Sequence of chain 1.A:
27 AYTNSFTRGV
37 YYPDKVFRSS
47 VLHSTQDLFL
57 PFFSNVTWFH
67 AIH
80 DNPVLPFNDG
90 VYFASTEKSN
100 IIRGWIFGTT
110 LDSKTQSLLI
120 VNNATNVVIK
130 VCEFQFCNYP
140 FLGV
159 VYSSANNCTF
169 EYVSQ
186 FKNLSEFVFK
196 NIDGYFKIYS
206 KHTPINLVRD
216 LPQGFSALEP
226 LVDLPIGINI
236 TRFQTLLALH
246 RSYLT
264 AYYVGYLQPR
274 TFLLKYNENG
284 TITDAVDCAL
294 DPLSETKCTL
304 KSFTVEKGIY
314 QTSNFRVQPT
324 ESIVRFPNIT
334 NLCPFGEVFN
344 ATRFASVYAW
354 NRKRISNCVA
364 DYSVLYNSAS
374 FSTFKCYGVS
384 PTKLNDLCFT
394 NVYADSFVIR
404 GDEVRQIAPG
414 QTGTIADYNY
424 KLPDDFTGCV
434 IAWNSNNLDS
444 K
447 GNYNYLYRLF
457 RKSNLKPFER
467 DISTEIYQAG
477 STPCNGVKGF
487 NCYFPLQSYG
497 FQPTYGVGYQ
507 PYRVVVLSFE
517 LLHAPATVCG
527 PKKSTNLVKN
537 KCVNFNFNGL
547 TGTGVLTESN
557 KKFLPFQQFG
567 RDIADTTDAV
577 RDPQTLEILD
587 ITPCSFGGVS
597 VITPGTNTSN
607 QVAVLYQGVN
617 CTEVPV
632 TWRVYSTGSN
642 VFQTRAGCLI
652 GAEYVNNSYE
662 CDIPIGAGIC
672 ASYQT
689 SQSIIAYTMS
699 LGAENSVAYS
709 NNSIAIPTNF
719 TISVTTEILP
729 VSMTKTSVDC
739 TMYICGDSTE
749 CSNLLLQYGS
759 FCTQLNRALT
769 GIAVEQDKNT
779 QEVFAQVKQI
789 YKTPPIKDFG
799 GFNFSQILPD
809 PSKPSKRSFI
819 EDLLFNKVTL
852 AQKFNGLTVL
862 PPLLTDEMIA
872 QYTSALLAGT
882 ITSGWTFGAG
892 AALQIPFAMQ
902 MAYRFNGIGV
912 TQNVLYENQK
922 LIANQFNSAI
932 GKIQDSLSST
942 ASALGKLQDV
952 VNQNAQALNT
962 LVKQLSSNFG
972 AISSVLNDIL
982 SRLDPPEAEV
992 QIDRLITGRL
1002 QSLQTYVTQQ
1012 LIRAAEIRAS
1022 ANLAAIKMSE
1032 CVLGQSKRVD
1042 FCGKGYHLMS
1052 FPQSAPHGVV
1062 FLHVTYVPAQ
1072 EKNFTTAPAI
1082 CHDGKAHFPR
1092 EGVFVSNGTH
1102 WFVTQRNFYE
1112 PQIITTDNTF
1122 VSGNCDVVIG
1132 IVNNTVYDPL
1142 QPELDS

This small molecule binds to this protein.
Small molecule (SMILES): CC(=O)N[C@@H]1[C@@H](O)[C@H](O)[C@@H](CO)O[C@H]1O

Binding-site contacts:
Ligand atom C1 contacts residue ASN709 of chain 1.A at 1.4 Å.
Ligand atom C8 contacts residue ASN709 of chain 1.A at 4.2 Å.
Ligand atom O5 contacts residue ASP796 of chain 1.B at 3.6 Å.
Ligand atom C3 contacts residue ASN709 of chain 1.A at 3.8 Å.
Ligand atom O7 contacts residue ASN709 of chain 1.A at 2.9 Å (h-bond).
Ligand atom N2 contacts residue ASN709 of chain 1.A at 2.9 Å (h-bond).
Ligand atom C5 contacts residue ASN709 of chain 1.A at 3.6 Å.
Ligand atom O5 contacts residue ASN709 of chain 1.A at 2.3 Å (h-bond).
Ligand atom C1 contacts residue ASP796 of chain 1.B at 4.1 Å.
Ligand atom C4 contacts residue ASN709 of chain 1.A at 4.2 Å.
Ligand atom C7 contacts residue ASN709 of chain 1.A at 3.1 Å.
Ligand atom C8 contacts residue GLY1131 of chain 1.A at 4.2 Å.
Ligand atom C2 contacts residue ASN709 of chain 1.A at 2.4 Å.

Sequence of chain 1.B:
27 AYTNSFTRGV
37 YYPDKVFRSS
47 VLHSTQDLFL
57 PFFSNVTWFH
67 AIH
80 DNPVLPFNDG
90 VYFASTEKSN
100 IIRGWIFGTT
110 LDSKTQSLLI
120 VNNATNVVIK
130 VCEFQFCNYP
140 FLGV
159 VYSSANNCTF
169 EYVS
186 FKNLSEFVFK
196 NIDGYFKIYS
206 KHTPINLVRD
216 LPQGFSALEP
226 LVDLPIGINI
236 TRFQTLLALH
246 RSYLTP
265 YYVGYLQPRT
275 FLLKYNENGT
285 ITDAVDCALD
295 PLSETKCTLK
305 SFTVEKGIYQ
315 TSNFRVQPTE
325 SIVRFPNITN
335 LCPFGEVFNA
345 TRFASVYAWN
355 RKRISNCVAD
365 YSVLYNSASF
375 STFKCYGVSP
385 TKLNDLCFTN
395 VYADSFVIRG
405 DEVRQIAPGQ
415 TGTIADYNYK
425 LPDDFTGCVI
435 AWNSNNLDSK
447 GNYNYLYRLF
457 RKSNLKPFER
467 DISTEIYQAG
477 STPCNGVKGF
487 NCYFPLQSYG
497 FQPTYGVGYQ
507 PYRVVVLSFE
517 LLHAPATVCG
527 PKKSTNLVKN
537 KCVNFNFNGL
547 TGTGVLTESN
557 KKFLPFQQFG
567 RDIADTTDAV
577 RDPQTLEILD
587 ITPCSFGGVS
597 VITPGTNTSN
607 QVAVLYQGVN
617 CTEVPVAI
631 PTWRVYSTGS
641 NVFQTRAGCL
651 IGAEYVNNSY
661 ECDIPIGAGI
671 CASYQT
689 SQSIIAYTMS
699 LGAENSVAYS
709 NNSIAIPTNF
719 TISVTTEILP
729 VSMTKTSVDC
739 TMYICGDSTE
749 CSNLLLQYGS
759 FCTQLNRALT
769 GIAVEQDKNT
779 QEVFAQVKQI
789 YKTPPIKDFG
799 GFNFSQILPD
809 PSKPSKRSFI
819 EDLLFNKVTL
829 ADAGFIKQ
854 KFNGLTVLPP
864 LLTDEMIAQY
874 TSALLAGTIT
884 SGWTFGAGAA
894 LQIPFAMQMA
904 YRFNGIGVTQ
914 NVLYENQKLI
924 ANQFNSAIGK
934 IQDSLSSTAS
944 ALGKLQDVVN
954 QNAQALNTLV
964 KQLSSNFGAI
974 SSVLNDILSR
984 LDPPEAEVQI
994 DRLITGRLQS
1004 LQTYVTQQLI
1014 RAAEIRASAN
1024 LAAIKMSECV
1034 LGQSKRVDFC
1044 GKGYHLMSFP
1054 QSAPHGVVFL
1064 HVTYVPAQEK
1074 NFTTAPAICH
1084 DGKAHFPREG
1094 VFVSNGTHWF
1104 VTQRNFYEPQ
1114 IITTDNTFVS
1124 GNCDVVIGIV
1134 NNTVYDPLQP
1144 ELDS